Binding-site contacts:
Ligand atom C7 contacts residue PHE183 of chain 2.A at 4.3 Å (hydrophobic).
Ligand atom C3 contacts residue ASN188 of chain 2.A at 3.7 Å.
Ligand atom O7 contacts residue ASN188 of chain 2.A at 3.3 Å (h-bond).
Ligand atom C8 contacts residue PHE183 of chain 2.A at 3.8 Å (hydrophobic).
Ligand atom O5 contacts residue ASN188 of chain 2.A at 2.4 Å (h-bond).
Ligand atom C1 contacts residue ASN188 of chain 2.A at 1.4 Å.
Ligand atom C7 contacts residue ASN188 of chain 2.A at 3.4 Å.
Ligand atom C4 contacts residue ASN188 of chain 2.A at 4.1 Å.
Ligand atom C5 contacts residue ASN188 of chain 2.A at 3.7 Å.
Ligand atom N2 contacts residue PHE183 of chain 2.A at 4.2 Å.
Ligand atom C8 contacts residue GLY186 of chain 2.A at 4.3 Å.
Ligand atom C2 contacts residue ASN188 of chain 2.A at 2.3 Å.
Ligand atom N2 contacts residue ASN188 of chain 2.A at 3.0 Å (h-bond).

Sequence of chain 2.A:
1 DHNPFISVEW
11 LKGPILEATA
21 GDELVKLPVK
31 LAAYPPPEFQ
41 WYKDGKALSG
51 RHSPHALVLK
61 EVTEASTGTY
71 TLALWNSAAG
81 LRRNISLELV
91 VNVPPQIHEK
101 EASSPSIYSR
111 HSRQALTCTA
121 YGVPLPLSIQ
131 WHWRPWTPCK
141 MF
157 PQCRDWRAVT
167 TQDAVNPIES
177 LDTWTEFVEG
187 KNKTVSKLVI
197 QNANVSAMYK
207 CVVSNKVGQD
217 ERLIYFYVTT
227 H

This protein binds this small molecule.
Small molecule (SMILES): CC(=O)N[C@@H]1[C@@H](O)[C@H](O)[C@@H](CO)O[C@H]1O